A protein and the small-molecule ligand that binds it are described below.
Small molecule (SMILES): CC(C)C[C@H](NC(=O)CN)C(=O)N[C@H](C(=O)N[C@H](C(=O)NCC(=O)N[C@@H](CO)C(=O)N[C@@H](CC(C)C)C(=O)N[C@@H](CCCN=C(N)N)C(=O)NCC=O)C(C)C)[C@@H](C)O

Binding-site contacts:
Ligand atom CZ contacts residue ASP228 of chain 3.C at 3.2 Å.
Ligand atom CA contacts residue ARG49 of chain 3.C at 3.7 Å.
Ligand atom CB contacts residue ASP258 of chain 3.C at 3.7 Å.
Ligand atom O contacts residue ARG49 of chain 3.C at 3.0 Å (salt-bridge).
Ligand atom N contacts residue ARG49 of chain 3.C at 3.7 Å.
Ligand atom N contacts residue ASP258 of chain 3.C at 3.3 Å (salt-bridge).
Ligand atom CG2 contacts residue ALA42 of chain 3.C at 3.7 Å (hydrophobic).
Ligand atom N contacts residue ARG49 of chain 3.C at 3.5 Å (salt-bridge).
Ligand atom O contacts residue ARG43 of chain 3.C at 2.9 Å (salt-bridge).
Ligand atom N contacts residue ARG49 of chain 3.C at 3.5 Å (salt-bridge).
Ligand atom CA contacts residue ASP258 of chain 3.C at 3.3 Å.
Ligand atom NH1 contacts residue ILE51 of chain 3.C at 3.5 Å (h-bond).
Ligand atom NH1 contacts residue ARG50 of chain 3.C at 3.7 Å.
Ligand atom C contacts residue ILE39 of chain 3.C at 3.6 Å (hydrophobic).
Ligand atom NH1 contacts residue ASP228 of chain 3.C at 3.2 Å (salt-bridge).
Ligand atom CD contacts residue ASP53 of chain 3.C at 3.3 Å.
Ligand atom CB contacts residue ILE39 of chain 3.C at 3.7 Å (hydrophobic).
Ligand atom OG1 contacts residue ASP258 of chain 3.C at 3.5 Å.
Ligand atom CD1 contacts residue PRO57 of chain 3.C at 3.6 Å (hydrophobic).
Ligand atom N contacts residue ASP258 of chain 3.C at 3.2 Å (salt-bridge).
Ligand atom NH2 contacts residue ASP228 of chain 3.C at 2.5 Å (salt-bridge).
Ligand atom NH2 contacts residue THR246 of chain 3.C at 2.8 Å (h-bond).
Ligand atom OG1 contacts residue MET259 of chain 3.C at 2.6 Å (h-bond).
Ligand atom NH1 contacts residue THR246 of chain 3.C at 3.5 Å.
Ligand atom C contacts residue ASP258 of chain 3.C at 3.7 Å.
Ligand atom O contacts residue ILE54 of chain 3.C at 3.4 Å.
Ligand atom CB contacts residue ARG49 of chain 3.C at 3.6 Å.
Ligand atom O contacts residue ARG50 of chain 3.C at 3.7 Å.
Ligand atom CA contacts residue ILE54 of chain 3.C at 3.7 Å (hydrophobic).
Ligand atom O contacts residue ARG43 of chain 3.C at 3.3 Å (salt-bridge).
Ligand atom CB contacts residue ARG49 of chain 3.C at 3.7 Å.
Ligand atom O contacts residue ILE39 of chain 3.C at 3.5 Å.
Ligand atom N contacts residue ASP258 of chain 3.C at 2.9 Å (salt-bridge).
Ligand atom C contacts residue ARG49 of chain 3.C at 3.5 Å.
Ligand atom C contacts residue ILE54 of chain 3.C at 3.7 Å (hydrophobic).
Ligand atom CD2 contacts residue ARG43 of chain 3.C at 3.7 Å.
Ligand atom N contacts residue ASP258 of chain 3.C at 3.7 Å.
Ligand atom CB contacts residue MET259 of chain 3.C at 3.5 Å (hydrophobic).
Ligand atom CG2 contacts residue MET259 of chain 3.C at 3.7 Å (hydrophobic).
Ligand atom NE contacts residue ASP53 of chain 3.C at 3.6 Å (salt-bridge).

Sequence of chain 3.C:
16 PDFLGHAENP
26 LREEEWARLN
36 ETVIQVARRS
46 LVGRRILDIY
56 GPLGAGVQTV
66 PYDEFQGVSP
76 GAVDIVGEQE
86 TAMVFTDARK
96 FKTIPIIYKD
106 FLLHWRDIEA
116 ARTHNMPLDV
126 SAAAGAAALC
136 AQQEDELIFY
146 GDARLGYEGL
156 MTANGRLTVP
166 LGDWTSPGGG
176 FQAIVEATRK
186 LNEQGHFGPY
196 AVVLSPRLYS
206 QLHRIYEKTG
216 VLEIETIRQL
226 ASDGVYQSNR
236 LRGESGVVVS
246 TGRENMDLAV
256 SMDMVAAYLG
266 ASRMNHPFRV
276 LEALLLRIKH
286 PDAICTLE